Binding-site contacts:
Ligand atom C3 contacts residue ASN607 of chain 1.B at 3.9 Å.
Ligand atom C8 contacts residue ASN607 of chain 1.B at 4.2 Å.
Ligand atom C1 contacts residue TYR568 of chain 1.B at 4.0 Å (hydrophobic).
Ligand atom C4 contacts residue ASN607 of chain 1.B at 4.3 Å.
Ligand atom C8 contacts residue HIS608 of chain 1.B at 4.3 Å.
Ligand atom C5 contacts residue TYR568 of chain 1.B at 4.1 Å (hydrophobic).
Ligand atom O7 contacts residue ASN607 of chain 1.B at 3.4 Å (h-bond).
Ligand atom C1 contacts residue ASN607 of chain 1.B at 1.4 Å.
Ligand atom N2 contacts residue HIS608 of chain 1.B at 4.0 Å.
Ligand atom N2 contacts residue ASN607 of chain 1.B at 3.1 Å (h-bond).
Ligand atom C6 contacts residue TYR568 of chain 1.B at 4.3 Å (hydrophobic).
Ligand atom C2 contacts residue ASN607 of chain 1.B at 2.6 Å.
Ligand atom O5 contacts residue TYR568 of chain 1.B at 4.1 Å.
Ligand atom O6 contacts residue TYR568 of chain 1.B at 3.7 Å.
Ligand atom O5 contacts residue ASN607 of chain 1.B at 2.4 Å (h-bond).
Ligand atom C7 contacts residue ASN607 of chain 1.B at 3.4 Å.
Ligand atom C8 contacts residue MET663 of chain 1.B at 4.0 Å (hydrophobic).
Ligand atom C5 contacts residue ASN607 of chain 1.B at 3.7 Å.

A small-molecule ligand and the protein it binds are described below.
Small molecule (SMILES): CC(=O)N[C@@H]1[C@@H](O)[C@H](O)[C@@H](CO)O[C@H]1O

Sequence of chain 1.B:
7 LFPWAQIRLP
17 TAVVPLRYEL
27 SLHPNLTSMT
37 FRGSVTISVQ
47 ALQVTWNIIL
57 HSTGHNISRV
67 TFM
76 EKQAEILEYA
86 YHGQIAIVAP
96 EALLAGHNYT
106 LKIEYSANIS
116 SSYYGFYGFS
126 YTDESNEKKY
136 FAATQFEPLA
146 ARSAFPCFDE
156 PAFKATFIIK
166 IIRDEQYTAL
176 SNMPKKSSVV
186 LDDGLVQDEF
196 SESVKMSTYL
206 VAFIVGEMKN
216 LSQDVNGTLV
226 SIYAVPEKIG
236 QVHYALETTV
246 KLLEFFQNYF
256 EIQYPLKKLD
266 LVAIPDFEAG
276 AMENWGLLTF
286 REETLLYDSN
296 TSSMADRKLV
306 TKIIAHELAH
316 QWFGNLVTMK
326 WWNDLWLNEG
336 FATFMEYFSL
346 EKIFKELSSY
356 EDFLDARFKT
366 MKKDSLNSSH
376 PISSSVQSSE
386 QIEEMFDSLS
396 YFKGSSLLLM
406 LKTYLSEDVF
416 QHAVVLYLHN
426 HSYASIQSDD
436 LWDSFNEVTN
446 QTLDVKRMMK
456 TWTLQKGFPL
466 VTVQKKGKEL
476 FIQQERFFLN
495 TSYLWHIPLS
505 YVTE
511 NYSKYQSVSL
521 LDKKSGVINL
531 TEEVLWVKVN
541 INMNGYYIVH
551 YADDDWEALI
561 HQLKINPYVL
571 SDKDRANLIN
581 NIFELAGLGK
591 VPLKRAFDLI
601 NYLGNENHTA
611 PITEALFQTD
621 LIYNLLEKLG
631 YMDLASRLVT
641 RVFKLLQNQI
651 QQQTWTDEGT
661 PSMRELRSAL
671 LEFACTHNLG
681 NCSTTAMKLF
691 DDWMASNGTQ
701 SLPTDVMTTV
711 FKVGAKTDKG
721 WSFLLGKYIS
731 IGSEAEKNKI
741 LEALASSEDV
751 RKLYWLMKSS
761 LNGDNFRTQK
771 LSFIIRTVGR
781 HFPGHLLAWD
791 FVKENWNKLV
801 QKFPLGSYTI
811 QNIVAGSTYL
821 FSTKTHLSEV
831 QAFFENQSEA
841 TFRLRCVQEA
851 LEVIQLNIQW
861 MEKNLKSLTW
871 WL